Sequence of chain 1.A:
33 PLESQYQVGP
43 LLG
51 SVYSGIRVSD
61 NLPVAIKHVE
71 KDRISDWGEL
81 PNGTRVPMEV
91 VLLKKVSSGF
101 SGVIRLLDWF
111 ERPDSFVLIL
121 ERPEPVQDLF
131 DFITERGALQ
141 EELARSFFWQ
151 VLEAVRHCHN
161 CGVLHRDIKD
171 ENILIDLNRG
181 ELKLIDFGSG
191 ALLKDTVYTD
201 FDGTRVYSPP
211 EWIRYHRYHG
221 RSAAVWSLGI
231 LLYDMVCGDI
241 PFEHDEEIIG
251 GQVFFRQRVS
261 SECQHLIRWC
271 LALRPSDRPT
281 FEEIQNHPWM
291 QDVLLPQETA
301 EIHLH

A small-molecule ligand and the protein it binds are described below.
Small molecule (SMILES): C[C@H](N)C(=O)N[C@@H](CCCN=C(N)N)C(=O)N[C@@H](CCCN=C(N)N)C(=O)N[C@@H](CCCN=C(N)N)C(=O)N[C@@H](Cc1cnc[nH]1)CN1CCC[C@H]1C(=O)N[C@H](C=O)CO

Binding-site contacts:
Ligand atom NH1 contacts residue ASP239 of chain 1.A at 3.1 Å (salt-bridge).
Ligand atom CG contacts residue ASP239 of chain 1.A at 3.7 Å.
Ligand atom NH2 contacts residue ASP170 of chain 1.A at 2.8 Å (salt-bridge).
Ligand atom CA contacts residue GLU171 of chain 1.A at 3.7 Å.
Ligand atom NE2 contacts residue GLU243 of chain 1.A at 3.0 Å (salt-bridge).
Ligand atom CD2 contacts residue VAL206 of chain 1.A at 3.7 Å (hydrophobic).
Ligand atom NH2 contacts residue ASP128 of chain 1.A at 2.7 Å (salt-bridge).
Ligand atom C contacts residue ASP202 of chain 1.A at 3.6 Å.
Ligand atom NH2 contacts residue ASP131 of chain 1.A at 3.0 Å (salt-bridge).
Ligand atom CD contacts residue GLU171 of chain 1.A at 3.6 Å.
Ligand atom CG contacts residue GLU171 of chain 1.A at 3.5 Å.
Ligand atom CD contacts residue THR134 of chain 1.A at 3.6 Å.
Ligand atom O contacts residue ASP202 of chain 1.A at 3.1 Å (salt-bridge).
Ligand atom NH1 contacts residue GLU171 of chain 1.A at 3.0 Å (salt-bridge).
Ligand atom OG contacts residue THR204 of chain 1.A at 3.5 Å (h-bond).
Ligand atom N contacts residue PHE130 of chain 1.A at 3.5 Å.
Ligand atom N contacts residue GLU171 of chain 1.A at 3.0 Å (salt-bridge).
Ligand atom CA contacts residue GLY203 of chain 1.A at 3.6 Å.
Ligand atom ND1 contacts residue VAL206 of chain 1.A at 3.7 Å.
Ligand atom CZ contacts residue ASP128 of chain 1.A at 3.7 Å.
Ligand atom CD contacts residue GLY238 of chain 1.A at 3.6 Å.
Ligand atom CB contacts residue THR204 of chain 1.A at 3.6 Å.
Ligand atom CA contacts residue ASP239 of chain 1.A at 3.4 Å.
Ligand atom CG contacts residue VAL206 of chain 1.A at 3.5 Å (hydrophobic).
Ligand atom NH1 contacts residue GLY238 of chain 1.A at 3.6 Å (h-bond).
Ligand atom CB contacts residue ASP202 of chain 1.A at 3.5 Å.
Ligand atom CG contacts residue PHE130 of chain 1.A at 3.5 Å (hydrophobic).
Ligand atom OG contacts residue ASP167 of chain 1.A at 2.7 Å (salt-bridge).
Ligand atom CZ contacts residue PHE130 of chain 1.A at 3.4 Å (hydrophobic).
Ligand atom O contacts residue PHE130 of chain 1.A at 3.4 Å.
Ligand atom C contacts residue PHE130 of chain 1.A at 3.5 Å (hydrophobic).
Ligand atom NH2 contacts residue ILE133 of chain 1.A at 3.6 Å.
Ligand atom CZ contacts residue ASP170 of chain 1.A at 3.6 Å.
Ligand atom CB contacts residue GLU171 of chain 1.A at 3.4 Å.
Ligand atom NH1 contacts residue ASP234 of chain 1.A at 3.1 Å (salt-bridge).
Ligand atom CB contacts residue ASP239 of chain 1.A at 3.5 Å.
Ligand atom NE contacts residue THR134 of chain 1.A at 2.8 Å (h-bond).
Ligand atom CE1 contacts residue ILE240 of chain 1.A at 3.4 Å (hydrophobic).
Ligand atom NH2 contacts residue PHE130 of chain 1.A at 2.8 Å (h-bond).
Ligand atom NH1 contacts residue ASP170 of chain 1.A at 3.6 Å (salt-bridge).